Binding-site contacts:
Ligand atom C18 contacts residue MET154 of chain 1.H at 4.0 Å (hydrophobic).
Ligand atom C6 contacts residue FAD1 of chain 1.W at 3.2 Å.
Ligand atom O2 contacts residue FAD1 of chain 1.W at 3.3 Å.
Ligand atom C5 contacts residue FAD1 of chain 1.W at 3.5 Å.
Ligand atom C13 contacts residue GLY150 of chain 1.H at 3.4 Å.
Ligand atom O2 contacts residue HIS161 of chain 1.H at 3.0 Å.
Ligand atom C13 contacts residue GLY149 of chain 1.H at 3.4 Å.
Ligand atom O7 contacts residue HIS161 of chain 1.H at 3.0 Å.
Ligand atom C21 contacts residue PHE232 of chain 1.F at 3.7 Å (hydrophobic).
Ligand atom C10 contacts residue FAD1 of chain 1.W at 3.8 Å.
Ligand atom C3 contacts residue FAD1 of chain 1.W at 3.2 Å.
Ligand atom C11 contacts residue PHE106 of chain 1.H at 3.7 Å (hydrophobic).
Ligand atom C17 contacts residue MET154 of chain 1.H at 4.0 Å (hydrophobic).
Ligand atom O7 contacts residue MET154 of chain 1.H at 3.5 Å.
Ligand atom C11 contacts residue TRP105 of chain 1.H at 3.4 Å (hydrophobic).
Ligand atom O7 contacts residue FAD1 of chain 1.W at 3.7 Å.
Ligand atom C4 contacts residue FAD1 of chain 1.W at 3.6 Å.
Ligand atom C2 contacts residue PHE178 of chain 1.F at 3.9 Å (hydrophobic).
Ligand atom C9 contacts residue GLY150 of chain 1.H at 3.6 Å.
Ligand atom C18 contacts residue TYR128 of chain 1.F at 3.4 Å (hydrophobic).
Ligand atom C12 contacts residue TYR126 of chain 1.F at 3.6 Å (hydrophobic).
Ligand atom C20 contacts residue GLY149 of chain 1.H at 3.7 Å.
Ligand atom O1 contacts residue TYR128 of chain 1.F at 2.9 Å (h-bond).
Ligand atom C11 contacts residue FAD1 of chain 1.W at 2.9 Å.
Ligand atom C21 contacts residue HIS194 of chain 1.H at 3.6 Å.
Ligand atom C8 contacts residue FAD1 of chain 1.W at 3.5 Å.
Ligand atom O7 contacts residue GLY150 of chain 1.H at 2.9 Å.
Ligand atom C10 contacts residue TYR128 of chain 1.F at 3.8 Å (hydrophobic).
Ligand atom C23 contacts residue PHE232 of chain 1.F at 3.7 Å (hydrophobic).
Ligand atom C8 contacts residue HIS161 of chain 1.H at 3.4 Å.
Ligand atom C2 contacts residue FAD1 of chain 1.W at 2.9 Å.
Ligand atom C18 contacts residue MET131 of chain 1.F at 4.0 Å (hydrophobic).
Ligand atom C8 contacts residue GLY150 of chain 1.H at 3.5 Å.
Ligand atom C19 contacts residue TYR128 of chain 1.F at 3.5 Å (hydrophobic).
Ligand atom C5 contacts residue TYR128 of chain 1.F at 3.7 Å (hydrophobic).
Ligand atom C22 contacts residue PHE232 of chain 1.F at 3.2 Å (hydrophobic).
Ligand atom C1 contacts residue FAD1 of chain 1.W at 3.0 Å.
Ligand atom C9 contacts residue GLY149 of chain 1.H at 4.0 Å.
Ligand atom C12 contacts residue FAD1 of chain 1.W at 3.3 Å.
Ligand atom C1 contacts residue PHE178 of chain 1.F at 4.0 Å (hydrophobic).

The protein below binds the small molecule below.
Small molecule (SMILES): Cc1cc2oc(=O)c(Cc3cccc4ccccc34)c(O)c2cc1C

Sequence of chain 1.F:
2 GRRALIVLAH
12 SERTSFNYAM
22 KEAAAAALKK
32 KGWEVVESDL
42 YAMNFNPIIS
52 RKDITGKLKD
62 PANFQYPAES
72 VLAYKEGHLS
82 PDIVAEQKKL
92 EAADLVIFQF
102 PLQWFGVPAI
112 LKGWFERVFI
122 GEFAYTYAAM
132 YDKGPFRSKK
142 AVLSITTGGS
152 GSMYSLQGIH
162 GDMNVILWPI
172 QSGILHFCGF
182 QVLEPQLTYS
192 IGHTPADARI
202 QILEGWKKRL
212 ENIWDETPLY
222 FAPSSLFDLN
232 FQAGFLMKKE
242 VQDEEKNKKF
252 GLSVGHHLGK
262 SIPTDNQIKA

Sequence of chain 1.H:
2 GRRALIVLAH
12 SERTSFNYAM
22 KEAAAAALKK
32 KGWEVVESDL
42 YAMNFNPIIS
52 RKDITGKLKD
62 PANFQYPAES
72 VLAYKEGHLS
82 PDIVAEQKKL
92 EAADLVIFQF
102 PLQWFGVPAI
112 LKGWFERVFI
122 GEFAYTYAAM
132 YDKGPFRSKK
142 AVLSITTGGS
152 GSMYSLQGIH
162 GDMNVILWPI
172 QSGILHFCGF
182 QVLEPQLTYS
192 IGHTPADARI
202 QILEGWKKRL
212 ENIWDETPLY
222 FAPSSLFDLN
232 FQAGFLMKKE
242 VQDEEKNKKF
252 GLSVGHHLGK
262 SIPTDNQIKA